The protein below binds the small molecule below.
Small molecule (SMILES): CC(=O)N[C@@H]1[C@@H](O)[C@H](O)[C@@H](CO)O[C@H]1O

Binding-site contacts:
Ligand atom C8 contacts residue ASN114 of chain 1.F at 2.9 Å.
Ligand atom C5 contacts residue ASN114 of chain 1.F at 3.7 Å.
Ligand atom C4 contacts residue ASN114 of chain 1.F at 4.3 Å.
Ligand atom C8 contacts residue MET115 of chain 1.F at 3.7 Å (hydrophobic).
Ligand atom O7 contacts residue ASN114 of chain 1.F at 3.4 Å (h-bond).
Ligand atom C1 contacts residue ASN114 of chain 1.F at 1.5 Å.
Ligand atom O5 contacts residue ASN114 of chain 1.F at 2.5 Å (h-bond).
Ligand atom N2 contacts residue ASN114 of chain 1.F at 2.9 Å (h-bond).
Ligand atom C2 contacts residue ASN114 of chain 1.F at 2.5 Å.
Ligand atom C3 contacts residue ASN114 of chain 1.F at 3.8 Å.
Ligand atom C7 contacts residue ASN114 of chain 1.F at 3.0 Å.
Ligand atom C8 contacts residue GLU119 of chain 1.F at 3.9 Å.

Sequence of chain 1.F:
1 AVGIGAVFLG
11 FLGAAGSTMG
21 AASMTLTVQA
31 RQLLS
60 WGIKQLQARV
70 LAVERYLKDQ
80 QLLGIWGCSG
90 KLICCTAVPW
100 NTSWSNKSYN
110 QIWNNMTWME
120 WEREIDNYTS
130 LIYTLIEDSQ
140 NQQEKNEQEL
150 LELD